Binding-site contacts:
Ligand atom O3 contacts residue LYS96 of chain 1.A at 3.3 Å.
Ligand atom C1 contacts residue LYS96 of chain 1.A at 3.7 Å.
Ligand atom C3 contacts residue ASP92 of chain 1.A at 3.5 Å.
Ligand atom O4 contacts residue ARG58 of chain 1.A at 2.8 Å (salt-bridge).
Ligand atom O2 contacts residue ASP92 of chain 1.A at 3.7 Å.
Ligand atom C3 contacts residue ARG58 of chain 1.A at 4.3 Å.
Ligand atom O1 contacts residue LYS96 of chain 1.A at 3.3 Å (salt-bridge).
Ligand atom C4 contacts residue ARG58 of chain 1.A at 3.5 Å.
Ligand atom O3 contacts residue LYS61 of chain 1.A at 3.3 Å (salt-bridge).
Ligand atom O4 contacts residue ASP92 of chain 1.A at 4.1 Å.
Ligand atom O3 contacts residue ASP92 of chain 1.A at 2.6 Å (salt-bridge).
Ligand atom O5 contacts residue ARG58 of chain 1.A at 4.2 Å.
Ligand atom O2 contacts residue LYS96 of chain 1.A at 3.7 Å.
Ligand atom C4 contacts residue ASP92 of chain 1.A at 3.9 Å.
Ligand atom C3 contacts residue LYS96 of chain 1.A at 4.4 Å.
Ligand atom C2 contacts residue LYS61 of chain 1.A at 4.2 Å.
Ligand atom C3 contacts residue LYS61 of chain 1.A at 3.4 Å.
Ligand atom O3 contacts residue ARG58 of chain 1.A at 4.1 Å.
Ligand atom C4 contacts residue LYS61 of chain 1.A at 3.6 Å.
Ligand atom O4 contacts residue LYS61 of chain 1.A at 3.0 Å (salt-bridge).
Ligand atom C1 contacts residue ASP92 of chain 1.A at 4.4 Å.

Sequence of chain 1.A:
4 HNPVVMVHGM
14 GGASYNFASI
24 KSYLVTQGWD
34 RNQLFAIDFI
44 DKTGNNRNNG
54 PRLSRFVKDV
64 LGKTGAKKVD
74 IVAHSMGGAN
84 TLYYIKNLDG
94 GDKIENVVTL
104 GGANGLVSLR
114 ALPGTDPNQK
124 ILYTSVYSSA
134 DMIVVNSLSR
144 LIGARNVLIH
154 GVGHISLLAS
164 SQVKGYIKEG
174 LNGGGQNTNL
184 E

The small molecule below binds the protein below.
Small molecule (SMILES): O=C([O-])CC(=O)C(=O)O